Sequence of chain 1.A:
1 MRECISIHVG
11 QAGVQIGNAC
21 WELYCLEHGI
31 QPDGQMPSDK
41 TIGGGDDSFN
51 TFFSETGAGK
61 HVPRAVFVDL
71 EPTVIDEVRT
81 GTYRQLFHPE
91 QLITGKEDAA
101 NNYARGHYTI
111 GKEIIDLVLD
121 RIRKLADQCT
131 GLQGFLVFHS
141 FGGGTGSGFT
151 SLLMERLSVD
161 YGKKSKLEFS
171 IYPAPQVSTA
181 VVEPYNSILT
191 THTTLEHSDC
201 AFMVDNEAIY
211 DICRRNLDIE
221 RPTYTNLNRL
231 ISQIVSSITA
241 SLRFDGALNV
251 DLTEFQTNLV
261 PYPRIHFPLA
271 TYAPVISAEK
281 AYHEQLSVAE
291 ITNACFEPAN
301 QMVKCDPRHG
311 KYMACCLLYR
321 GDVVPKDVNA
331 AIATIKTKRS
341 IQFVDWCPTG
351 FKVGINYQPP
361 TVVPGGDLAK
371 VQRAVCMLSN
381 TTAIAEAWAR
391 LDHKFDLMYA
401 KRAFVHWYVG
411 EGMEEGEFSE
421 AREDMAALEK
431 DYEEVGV

The protein below binds the small molecule below.
Small molecule (SMILES): CC(C)(C)c1nc[nH]c1/C=c1\[nH]c(=O)c(=Cc2cc(F)ccc2F)[nH]c1=O

Sequence of chain 1.B:
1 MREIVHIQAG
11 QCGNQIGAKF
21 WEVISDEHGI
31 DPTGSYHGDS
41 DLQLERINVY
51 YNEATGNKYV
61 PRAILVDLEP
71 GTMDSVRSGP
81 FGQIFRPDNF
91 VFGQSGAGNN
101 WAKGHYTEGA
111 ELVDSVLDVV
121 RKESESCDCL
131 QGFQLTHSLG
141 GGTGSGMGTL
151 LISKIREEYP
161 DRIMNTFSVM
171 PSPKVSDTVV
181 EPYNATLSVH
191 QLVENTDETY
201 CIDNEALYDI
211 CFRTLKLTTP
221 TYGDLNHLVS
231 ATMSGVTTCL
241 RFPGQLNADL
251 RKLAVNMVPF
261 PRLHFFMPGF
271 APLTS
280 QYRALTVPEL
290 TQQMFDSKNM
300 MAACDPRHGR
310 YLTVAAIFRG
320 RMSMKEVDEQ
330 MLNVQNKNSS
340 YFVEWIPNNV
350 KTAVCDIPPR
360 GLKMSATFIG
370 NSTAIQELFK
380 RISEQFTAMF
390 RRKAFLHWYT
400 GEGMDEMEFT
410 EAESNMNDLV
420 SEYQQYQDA

Binding-site contacts:
Ligand atom CAU contacts residue ALA314 of chain 1.B at 3.5 Å (hydrophobic).
Ligand atom NAN contacts residue ALA314 of chain 1.B at 3.4 Å.
Ligand atom OAD contacts residue LEU253 of chain 1.B at 3.5 Å.
Ligand atom NAP contacts residue VAL236 of chain 1.B at 2.9 Å (h-bond).
Ligand atom FAF contacts residue VAL236 of chain 1.B at 3.6 Å.
Ligand atom OAE contacts residue VAL236 of chain 1.B at 3.1 Å (h-bond).
Ligand atom FAG contacts residue TYR200 of chain 1.B at 3.3 Å.
Ligand atom CAX contacts residue CYS239 of chain 1.B at 3.5 Å (hydrophobic).
Ligand atom CAL contacts residue MET257 of chain 1.B at 3.6 Å (hydrophobic).
Ligand atom CAJ contacts residue TYR50 of chain 1.B at 3.5 Å (hydrophobic).
Ligand atom CAY contacts residue TYR200 of chain 1.B at 3.1 Å (hydrophobic).
Ligand atom CAU contacts residue LEU253 of chain 1.B at 3.6 Å (hydrophobic).
Ligand atom OAD contacts residue GLU198 of chain 1.B at 2.8 Å (salt-bridge).
Ligand atom CAS contacts residue LEU250 of chain 1.B at 3.7 Å (hydrophobic).
Ligand atom NAQ contacts residue LEU253 of chain 1.B at 3.6 Å.
Ligand atom CAR contacts residue LEU240 of chain 1.B at 3.5 Å (hydrophobic).
Ligand atom CAW contacts residue LEU253 of chain 1.B at 3.6 Å (hydrophobic).
Ligand atom FAF contacts residue THR237 of chain 1.B at 3.5 Å.
Ligand atom CAW contacts residue TYR200 of chain 1.B at 3.5 Å (hydrophobic).
Ligand atom CAK contacts residue LEU250 of chain 1.B at 3.6 Å (hydrophobic).
Ligand atom CAS contacts residue ASN165 of chain 1.B at 3.6 Å.
Ligand atom NAP contacts residue ILE368 of chain 1.B at 3.6 Å.
Ligand atom CAM contacts residue LEU250 of chain 1.B at 3.7 Å (hydrophobic).
Ligand atom CAJ contacts residue LEU250 of chain 1.B at 3.6 Å (hydrophobic).
Ligand atom CAH contacts residue TYR200 of chain 1.B at 2.9 Å (hydrophobic).
Ligand atom CAX contacts residue ILE368 of chain 1.B at 3.4 Å (hydrophobic).
Ligand atom FAG contacts residue ASN165 of chain 1.B at 3.1 Å.
Ligand atom FAF contacts residue LEU240 of chain 1.B at 2.8 Å.
Ligand atom CAR contacts residue VAL236 of chain 1.B at 3.5 Å (hydrophobic).
Ligand atom CAR contacts residue LEU250 of chain 1.B at 3.6 Å (hydrophobic).
Ligand atom CAX contacts residue VAL236 of chain 1.B at 3.5 Å (hydrophobic).
Ligand atom CAM contacts residue VAL236 of chain 1.B at 3.2 Å (hydrophobic).
Ligand atom NAN contacts residue MET257 of chain 1.B at 3.6 Å.
Ligand atom OAE contacts residue ILE368 of chain 1.B at 3.7 Å.
Ligand atom FAG contacts residue GLU198 of chain 1.B at 3.6 Å.
Ligand atom CAH contacts residue GLU198 of chain 1.B at 3.2 Å.
Ligand atom OAE contacts residue CYS239 of chain 1.B at 3.0 Å (h-bond).
Ligand atom CAB contacts residue THR179 of chain 1.A at 3.6 Å.
Ligand atom CAK contacts residue GLN134 of chain 1.B at 3.7 Å.
Ligand atom OAD contacts residue TYR200 of chain 1.B at 3.6 Å.